Binding-site contacts:
Ligand atom N6 contacts residue ALA54 of chain 1.A at 3.9 Å.
Ligand atom N6 contacts residue ALA107 of chain 1.A at 3.5 Å (h-bond).
Ligand atom C6 contacts residue GLU105 of chain 1.A at 3.9 Å.
Ligand atom N1 contacts residue TYR106 of chain 1.A at 3.7 Å.
Ligand atom C8 contacts residue VAL41 of chain 1.A at 4.1 Å (hydrophobic).
Ligand atom N9 contacts residue LEU33 of chain 1.A at 4.2 Å.
Ligand atom N1 contacts residue GLU105 of chain 1.A at 4.3 Å.
Ligand atom N6 contacts residue TYR106 of chain 1.A at 3.7 Å.
Ligand atom C5' contacts residue GLY34 of chain 1.A at 3.7 Å.
Ligand atom C4 contacts residue LEU33 of chain 1.A at 4.4 Å (hydrophobic).
Ligand atom O4' contacts residue GLY34 of chain 1.A at 3.5 Å (h-bond).
Ligand atom O5' contacts residue LYS35 of chain 1.A at 4.1 Å.
Ligand atom N3 contacts residue LEU157 of chain 1.A at 4.3 Å.
Ligand atom N7 contacts residue VAL41 of chain 1.A at 4.1 Å.
Ligand atom N1 contacts residue LEU157 of chain 1.A at 4.2 Å.
Ligand atom O5' contacts residue TRP171 of chain 1.A at 3.0 Å (h-bond).
Ligand atom C5' contacts residue LYS35 of chain 1.A at 3.5 Å.
Ligand atom C4' contacts residue LEU33 of chain 1.A at 4.2 Å (hydrophobic).
Ligand atom C5' contacts residue VAL41 of chain 1.A at 4.0 Å (hydrophobic).
Ligand atom N1 contacts residue ALA107 of chain 1.A at 2.6 Å (h-bond).
Ligand atom C1' contacts residue LEU33 of chain 1.A at 4.0 Å (hydrophobic).
Ligand atom O4' contacts residue LEU33 of chain 1.A at 3.6 Å.
Ligand atom O4' contacts residue VAL41 of chain 1.A at 3.9 Å.
Ligand atom O5' contacts residue VAL41 of chain 1.A at 4.0 Å.
Ligand atom C2 contacts residue TYR106 of chain 1.A at 4.1 Å (hydrophobic).
Ligand atom C6 contacts residue TYR106 of chain 1.A at 4.3 Å (hydrophobic).
Ligand atom C4' contacts residue GLY34 of chain 1.A at 3.5 Å.
Ligand atom N6 contacts residue LEU157 of chain 1.A at 4.4 Å.
Ligand atom N7 contacts residue LEU157 of chain 1.A at 4.3 Å.
Ligand atom O2' contacts residue LEU33 of chain 1.A at 4.1 Å.
Ligand atom N6 contacts residue LEU88 of chain 1.A at 3.6 Å.
Ligand atom N3 contacts residue ALA107 of chain 1.A at 3.6 Å (h-bond).
Ligand atom C5' contacts residue TRP171 of chain 1.A at 4.2 Å (hydrophobic).
Ligand atom N6 contacts residue GLU105 of chain 1.A at 2.6 Å (salt-bridge).
Ligand atom C2 contacts residue ALA107 of chain 1.A at 2.6 Å (hydrophobic).
Ligand atom C5 contacts residue LEU157 of chain 1.A at 3.8 Å (hydrophobic).
Ligand atom C4 contacts residue LEU157 of chain 1.A at 4.1 Å (hydrophobic).
Ligand atom C6 contacts residue ALA107 of chain 1.A at 3.5 Å (hydrophobic).
Ligand atom C2 contacts residue LEU157 of chain 1.A at 4.3 Å (hydrophobic).
Ligand atom C6 contacts residue LEU157 of chain 1.A at 3.9 Å (hydrophobic).

The small molecule below binds the protein below.
Small molecule (SMILES): Nc1ncnc2c1ncn2[C@@H]1O[C@H](CO)[C@@H](O)[C@H]1O

Sequence of chain 1.A:
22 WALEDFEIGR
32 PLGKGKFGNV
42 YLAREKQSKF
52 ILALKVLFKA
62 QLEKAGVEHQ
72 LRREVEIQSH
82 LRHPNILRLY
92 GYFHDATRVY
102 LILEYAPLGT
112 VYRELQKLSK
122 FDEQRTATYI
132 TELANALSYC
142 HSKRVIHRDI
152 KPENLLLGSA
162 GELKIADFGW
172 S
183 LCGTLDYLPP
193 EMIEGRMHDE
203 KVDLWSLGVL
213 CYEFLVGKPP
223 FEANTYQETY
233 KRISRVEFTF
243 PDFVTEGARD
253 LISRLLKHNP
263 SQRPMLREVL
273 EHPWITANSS